Sequence of chain 1.A:
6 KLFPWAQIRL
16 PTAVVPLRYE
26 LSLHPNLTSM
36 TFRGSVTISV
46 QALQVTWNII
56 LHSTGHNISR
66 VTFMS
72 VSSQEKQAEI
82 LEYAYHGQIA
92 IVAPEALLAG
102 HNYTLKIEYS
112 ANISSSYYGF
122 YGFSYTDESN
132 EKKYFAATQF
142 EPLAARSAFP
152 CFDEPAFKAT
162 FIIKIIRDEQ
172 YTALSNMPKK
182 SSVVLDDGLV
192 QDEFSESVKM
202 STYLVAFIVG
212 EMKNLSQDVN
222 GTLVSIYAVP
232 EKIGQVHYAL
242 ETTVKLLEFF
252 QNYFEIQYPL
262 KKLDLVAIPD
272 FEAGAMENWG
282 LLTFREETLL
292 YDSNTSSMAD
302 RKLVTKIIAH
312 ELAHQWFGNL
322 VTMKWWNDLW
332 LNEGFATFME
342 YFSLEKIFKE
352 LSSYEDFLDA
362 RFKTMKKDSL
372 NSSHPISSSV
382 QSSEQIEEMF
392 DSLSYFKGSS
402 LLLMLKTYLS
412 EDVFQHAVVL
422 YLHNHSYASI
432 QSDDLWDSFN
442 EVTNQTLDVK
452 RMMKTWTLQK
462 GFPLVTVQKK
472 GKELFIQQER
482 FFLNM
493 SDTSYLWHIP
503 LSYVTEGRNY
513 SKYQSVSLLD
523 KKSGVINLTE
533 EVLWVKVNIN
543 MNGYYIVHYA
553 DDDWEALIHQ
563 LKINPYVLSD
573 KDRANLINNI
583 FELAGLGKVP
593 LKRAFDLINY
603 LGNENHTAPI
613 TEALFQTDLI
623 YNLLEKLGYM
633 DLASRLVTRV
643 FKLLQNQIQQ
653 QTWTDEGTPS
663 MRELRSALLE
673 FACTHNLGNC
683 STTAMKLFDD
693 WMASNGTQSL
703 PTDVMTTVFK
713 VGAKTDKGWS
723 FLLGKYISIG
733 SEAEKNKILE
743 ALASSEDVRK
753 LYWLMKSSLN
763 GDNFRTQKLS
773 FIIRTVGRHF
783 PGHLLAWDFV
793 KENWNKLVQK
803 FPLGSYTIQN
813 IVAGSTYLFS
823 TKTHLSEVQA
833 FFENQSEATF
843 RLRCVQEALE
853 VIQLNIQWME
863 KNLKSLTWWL

Binding-site contacts:
Ligand atom C3 contacts residue ASN31 of chain 1.A at 3.9 Å.
Ligand atom C8 contacts residue ASN31 of chain 1.A at 4.3 Å.
Ligand atom C8 contacts residue ILE167 of chain 1.A at 4.1 Å (hydrophobic).
Ligand atom C1 contacts residue THR33 of chain 1.A at 3.7 Å.
Ligand atom C2 contacts residue ASP169 of chain 1.A at 3.6 Å.
Ligand atom N2 contacts residue ASN31 of chain 1.A at 3.0 Å (h-bond).
Ligand atom C7 contacts residue LEU190 of chain 1.A at 3.4 Å (hydrophobic).
Ligand atom C8 contacts residue ASP169 of chain 1.A at 3.5 Å.
Ligand atom C5 contacts residue THR33 of chain 1.A at 3.8 Å.
Ligand atom C2 contacts residue ASN31 of chain 1.A at 2.6 Å.
Ligand atom O5 contacts residue ASN31 of chain 1.A at 2.5 Å (h-bond).
Ligand atom C7 contacts residue ASP169 of chain 1.A at 3.5 Å.
Ligand atom C5 contacts residue ASN31 of chain 1.A at 3.7 Å.
Ligand atom O7 contacts residue ASN31 of chain 1.A at 3.0 Å (h-bond).
Ligand atom C7 contacts residue ASN31 of chain 1.A at 3.1 Å.
Ligand atom C7 contacts residue PRO30 of chain 1.A at 4.4 Å (hydrophobic).
Ligand atom N2 contacts residue LEU190 of chain 1.A at 4.1 Å.
Ligand atom C8 contacts residue ARG168 of chain 1.A at 3.6 Å.
Ligand atom C8 contacts residue PRO30 of chain 1.A at 3.9 Å (hydrophobic).
Ligand atom C8 contacts residue LEU190 of chain 1.A at 3.6 Å (hydrophobic).
Ligand atom O5 contacts residue THR33 of chain 1.A at 3.8 Å.
Ligand atom C4 contacts residue ASN31 of chain 1.A at 4.4 Å.
Ligand atom N2 contacts residue ASP169 of chain 1.A at 2.8 Å (salt-bridge).
Ligand atom O7 contacts residue HIS29 of chain 1.A at 3.2 Å.
Ligand atom C1 contacts residue ASN31 of chain 1.A at 1.5 Å.
Ligand atom C3 contacts residue ASP169 of chain 1.A at 3.3 Å.
Ligand atom C8 contacts residue HIS29 of chain 1.A at 4.4 Å.
Ligand atom O3 contacts residue ASP169 of chain 1.A at 2.9 Å (salt-bridge).
Ligand atom O7 contacts residue LEU190 of chain 1.A at 3.4 Å.
Ligand atom O7 contacts residue PRO30 of chain 1.A at 4.4 Å.
Ligand atom C7 contacts residue HIS29 of chain 1.A at 4.2 Å.

This small molecule binds to this protein.
Small molecule (SMILES): CC(=O)N[C@@H]1[C@@H](O)[C@H](O)[C@@H](CO)O[C@H]1O